Binding-site contacts:
Ligand atom C7 contacts residue ASN165 of chain 1.I at 3.4 Å.
Ligand atom C6 contacts residue ASN165 of chain 1.I at 3.6 Å.
Ligand atom O7 contacts residue ALA238 of chain 1.I at 3.7 Å.
Ligand atom N2 contacts residue ASN236 of chain 1.I at 4.5 Å.
Ligand atom C7 contacts residue ALA238 of chain 1.I at 4.5 Å (hydrophobic).
Ligand atom C8 contacts residue ASN165 of chain 1.I at 4.4 Å.
Ligand atom C3 contacts residue ASN236 of chain 1.I at 4.0 Å.
Ligand atom C8 contacts residue ASN236 of chain 1.I at 4.2 Å.
Ligand atom C1 contacts residue ASN236 of chain 1.I at 3.8 Å.
Ligand atom C4 contacts residue ASN165 of chain 1.I at 4.0 Å.
Ligand atom C5 contacts residue ASN236 of chain 1.I at 4.5 Å.
Ligand atom C1 contacts residue ASN165 of chain 1.I at 1.4 Å.
Ligand atom C8 contacts residue ALA238 of chain 1.I at 4.4 Å (hydrophobic).
Ligand atom O5 contacts residue ASN236 of chain 1.I at 4.3 Å.
Ligand atom C2 contacts residue ASN236 of chain 1.I at 4.3 Å.
Ligand atom C2 contacts residue ASN165 of chain 1.I at 2.6 Å.
Ligand atom C5 contacts residue ASN165 of chain 1.I at 3.0 Å.
Ligand atom O5 contacts residue ASN165 of chain 1.I at 1.5 Å (h-bond).
Ligand atom C3 contacts residue ASN165 of chain 1.I at 3.8 Å.
Ligand atom N2 contacts residue ASN165 of chain 1.I at 3.5 Å (h-bond).
Ligand atom C8 contacts residue ASP237 of chain 1.I at 4.2 Å.
Ligand atom O7 contacts residue ASN165 of chain 1.I at 2.9 Å (h-bond).

A protein and the small-molecule ligand that binds it are described below.
Small molecule (SMILES): CC(=O)N[C@H]1[C@H](O[C@H]2[C@H](O)[C@@H](NC(C)=O)CO[C@@H]2CO)O[C@H](CO)[C@@H](O)[C@@H]1O

Sequence of chain 1.I:
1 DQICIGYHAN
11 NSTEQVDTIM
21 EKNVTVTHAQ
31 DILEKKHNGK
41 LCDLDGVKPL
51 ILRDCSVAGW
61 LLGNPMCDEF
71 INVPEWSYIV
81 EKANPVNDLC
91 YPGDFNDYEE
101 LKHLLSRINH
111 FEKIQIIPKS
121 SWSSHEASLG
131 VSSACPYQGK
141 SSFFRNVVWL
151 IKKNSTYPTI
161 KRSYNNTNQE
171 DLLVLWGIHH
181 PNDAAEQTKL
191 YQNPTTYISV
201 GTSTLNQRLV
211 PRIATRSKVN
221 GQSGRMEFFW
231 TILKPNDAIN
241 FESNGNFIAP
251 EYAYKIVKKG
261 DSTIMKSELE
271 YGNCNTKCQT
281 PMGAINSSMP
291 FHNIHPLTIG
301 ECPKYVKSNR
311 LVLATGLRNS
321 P